The protein below binds the small molecule below.
Small molecule (SMILES): CC(=O)N[C@@H]1[C@@H](O)[C@H](O)[C@@H](CO)O[C@H]1O

Sequence of chain 1.D:
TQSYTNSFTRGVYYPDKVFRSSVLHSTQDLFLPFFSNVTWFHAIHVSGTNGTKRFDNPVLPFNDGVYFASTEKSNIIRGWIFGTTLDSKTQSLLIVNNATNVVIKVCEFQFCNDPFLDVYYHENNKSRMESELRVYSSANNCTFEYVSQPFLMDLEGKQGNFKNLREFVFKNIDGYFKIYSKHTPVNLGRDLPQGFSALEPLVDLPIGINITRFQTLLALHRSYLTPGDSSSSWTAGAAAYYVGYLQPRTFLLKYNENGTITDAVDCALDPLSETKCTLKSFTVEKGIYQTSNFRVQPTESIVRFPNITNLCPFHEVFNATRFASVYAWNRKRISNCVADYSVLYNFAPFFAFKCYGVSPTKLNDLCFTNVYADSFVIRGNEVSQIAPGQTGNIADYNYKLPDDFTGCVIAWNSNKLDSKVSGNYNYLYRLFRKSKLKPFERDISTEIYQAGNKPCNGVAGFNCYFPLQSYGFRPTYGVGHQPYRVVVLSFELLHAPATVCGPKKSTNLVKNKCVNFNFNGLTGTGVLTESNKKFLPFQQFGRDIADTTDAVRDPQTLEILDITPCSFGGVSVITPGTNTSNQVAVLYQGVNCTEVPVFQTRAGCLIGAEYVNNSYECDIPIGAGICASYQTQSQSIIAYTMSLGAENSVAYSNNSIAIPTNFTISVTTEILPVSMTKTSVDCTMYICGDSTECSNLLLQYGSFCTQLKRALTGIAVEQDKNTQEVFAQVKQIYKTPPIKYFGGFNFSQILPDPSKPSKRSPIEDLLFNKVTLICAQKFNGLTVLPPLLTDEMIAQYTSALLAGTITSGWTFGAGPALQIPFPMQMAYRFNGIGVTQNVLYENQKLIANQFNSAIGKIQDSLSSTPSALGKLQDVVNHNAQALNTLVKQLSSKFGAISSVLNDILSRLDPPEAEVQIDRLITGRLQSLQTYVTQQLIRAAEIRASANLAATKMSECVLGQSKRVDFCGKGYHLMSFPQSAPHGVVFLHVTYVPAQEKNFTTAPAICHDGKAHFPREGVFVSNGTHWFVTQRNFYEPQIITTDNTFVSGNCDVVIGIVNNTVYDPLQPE

Binding-site contacts:
Ligand atom N2 contacts residue ASN279 of chain 1.D at 3.1 Å (h-bond).
Ligand atom C5 contacts residue LYS555 of chain 1.B at 4.1 Å.
Ligand atom C7 contacts residue ASN279 of chain 1.D at 3.3 Å.
Ligand atom O7 contacts residue ASN279 of chain 1.D at 3.0 Å (h-bond).
Ligand atom C1 contacts residue LYS555 of chain 1.B at 3.8 Å.
Ligand atom O5 contacts residue LYS555 of chain 1.B at 3.3 Å.
Ligand atom O6 contacts residue LYS555 of chain 1.B at 2.4 Å (salt-bridge).
Ligand atom C8 contacts residue ASN279 of chain 1.D at 4.1 Å.
Ligand atom C6 contacts residue LYS555 of chain 1.B at 3.4 Å.
Ligand atom C1 contacts residue ASN279 of chain 1.D at 3.3 Å.
Ligand atom C2 contacts residue ASN279 of chain 1.D at 3.8 Å.

Sequence of chain 1.B:
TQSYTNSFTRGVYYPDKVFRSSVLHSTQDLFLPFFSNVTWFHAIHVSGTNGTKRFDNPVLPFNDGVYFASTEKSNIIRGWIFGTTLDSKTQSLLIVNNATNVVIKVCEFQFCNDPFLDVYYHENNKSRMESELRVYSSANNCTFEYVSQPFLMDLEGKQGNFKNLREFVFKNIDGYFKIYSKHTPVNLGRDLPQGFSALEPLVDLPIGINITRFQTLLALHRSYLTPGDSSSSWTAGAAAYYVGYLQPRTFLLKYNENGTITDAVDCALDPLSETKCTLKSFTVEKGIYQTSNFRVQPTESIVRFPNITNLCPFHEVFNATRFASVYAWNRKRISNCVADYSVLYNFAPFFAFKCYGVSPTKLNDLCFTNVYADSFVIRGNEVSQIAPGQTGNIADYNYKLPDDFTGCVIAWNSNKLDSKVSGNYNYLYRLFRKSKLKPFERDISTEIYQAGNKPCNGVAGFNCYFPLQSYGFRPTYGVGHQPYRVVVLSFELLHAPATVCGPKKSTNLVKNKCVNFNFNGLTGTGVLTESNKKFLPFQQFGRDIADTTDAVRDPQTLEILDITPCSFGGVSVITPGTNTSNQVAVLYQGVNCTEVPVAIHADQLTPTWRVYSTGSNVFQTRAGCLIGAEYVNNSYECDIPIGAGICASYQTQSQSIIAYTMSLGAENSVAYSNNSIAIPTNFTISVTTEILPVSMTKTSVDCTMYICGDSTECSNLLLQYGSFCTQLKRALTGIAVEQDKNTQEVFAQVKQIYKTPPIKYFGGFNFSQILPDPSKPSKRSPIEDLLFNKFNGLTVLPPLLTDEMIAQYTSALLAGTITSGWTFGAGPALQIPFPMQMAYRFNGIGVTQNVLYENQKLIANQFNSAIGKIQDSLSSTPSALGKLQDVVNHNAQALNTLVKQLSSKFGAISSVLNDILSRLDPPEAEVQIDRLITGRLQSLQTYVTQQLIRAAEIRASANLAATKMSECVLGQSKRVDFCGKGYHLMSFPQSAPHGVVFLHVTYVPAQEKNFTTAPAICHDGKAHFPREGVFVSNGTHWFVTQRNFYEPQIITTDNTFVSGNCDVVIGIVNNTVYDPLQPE